Sequence of chain 18.A:
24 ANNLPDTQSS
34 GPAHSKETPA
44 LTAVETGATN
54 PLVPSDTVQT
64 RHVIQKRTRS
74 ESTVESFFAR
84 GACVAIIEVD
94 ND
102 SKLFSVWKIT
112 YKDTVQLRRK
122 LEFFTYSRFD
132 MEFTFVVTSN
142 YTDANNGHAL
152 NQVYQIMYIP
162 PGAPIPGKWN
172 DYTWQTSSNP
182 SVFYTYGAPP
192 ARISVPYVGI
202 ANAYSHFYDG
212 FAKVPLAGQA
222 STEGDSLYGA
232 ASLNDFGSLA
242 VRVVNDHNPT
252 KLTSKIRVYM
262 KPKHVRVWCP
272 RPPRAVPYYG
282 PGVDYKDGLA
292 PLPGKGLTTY

Binding-site contacts:
Ligand atom C1 contacts residue TYR205 of chain 18.A at 3.8 Å (hydrophobic).
Ligand atom C21 contacts residue HIS207 of chain 18.A at 3.6 Å.
Ligand atom C13 contacts residue MET132 of chain 18.A at 3.4 Å (hydrophobic).
Ligand atom C8 contacts residue MET132 of chain 18.A at 3.4 Å (hydrophobic).
Ligand atom CL2 contacts residue ALA24 of chain 18.C at 3.5 Å.
Ligand atom CL3 contacts residue LEU240 of chain 18.A at 3.8 Å.
Ligand atom C7 contacts residue PHE237 of chain 18.A at 3.5 Å (hydrophobic).
Ligand atom C21 contacts residue SER128 of chain 18.A at 3.8 Å.
Ligand atom C10 contacts residue TYR159 of chain 18.A at 3.5 Å (hydrophobic).
Ligand atom CL3 contacts residue PHE134 of chain 18.A at 3.8 Å.
Ligand atom O1 contacts residue PHE237 of chain 18.A at 3.8 Å.
Ligand atom O1 contacts residue ILE110 of chain 18.A at 3.7 Å.
Ligand atom C2 contacts residue PHE237 of chain 18.A at 3.6 Å (hydrophobic).
Ligand atom CL2 contacts residue ILE25 of chain 18.C at 3.4 Å.
Ligand atom C17 contacts residue TYR159 of chain 18.A at 3.7 Å (hydrophobic).
Ligand atom O3 contacts residue PHE130 of chain 18.A at 3.6 Å.
Ligand atom O2 contacts residue VAL196 of chain 18.A at 3.4 Å.
Ligand atom C20 contacts residue LEU240 of chain 18.A at 3.8 Å (hydrophobic).
Ligand atom C9 contacts residue VAL199 of chain 18.A at 3.6 Å (hydrophobic).
Ligand atom C7 contacts residue MET132 of chain 18.A at 3.3 Å (hydrophobic).
Ligand atom C6 contacts residue TYR112 of chain 18.A at 3.7 Å (hydrophobic).
Ligand atom C20 contacts residue ILE194 of chain 18.A at 3.8 Å (hydrophobic).
Ligand atom C4 contacts residue MET132 of chain 18.A at 3.8 Å (hydrophobic).
Ligand atom C9 contacts residue PHE237 of chain 18.A at 3.7 Å (hydrophobic).
Ligand atom O3 contacts residue TYR112 of chain 18.A at 3.6 Å.
Ligand atom O1 contacts residue MET132 of chain 18.A at 3.7 Å.
Ligand atom C16 contacts residue TYR159 of chain 18.A at 3.8 Å (hydrophobic).
Ligand atom C12 contacts residue PHE134 of chain 18.A at 3.8 Å (hydrophobic).
Ligand atom C3 contacts residue MET132 of chain 18.A at 3.7 Å (hydrophobic).
Ligand atom C11 contacts residue ILE110 of chain 18.A at 3.8 Å (hydrophobic).
Ligand atom C13 contacts residue PHE134 of chain 18.A at 3.7 Å (hydrophobic).
Ligand atom C17 contacts residue ALA24 of chain 18.C at 3.7 Å (hydrophobic).
Ligand atom C21 contacts residue TYR205 of chain 18.A at 3.8 Å (hydrophobic).
Ligand atom CL2 contacts residue TYR159 of chain 18.A at 3.6 Å.
Ligand atom C16 contacts residue ALA24 of chain 18.C at 3.8 Å (hydrophobic).
Ligand atom C13 contacts residue ILE110 of chain 18.A at 3.7 Å (hydrophobic).
Ligand atom C14 contacts residue TYR159 of chain 18.A at 3.5 Å (hydrophobic).
Ligand atom C19 contacts residue LEU240 of chain 18.A at 3.8 Å (hydrophobic).
Ligand atom C12 contacts residue ILE110 of chain 18.A at 3.8 Å (hydrophobic).
Ligand atom C5 contacts residue TYR112 of chain 18.A at 3.5 Å (hydrophobic).

The small molecule below binds the protein below.
Small molecule (SMILES): COc1ccc(OCc2ccc(COc3c(Cl)cccc3Cl)cc2)c(Cl)c1

Sequence of chain 18.C:
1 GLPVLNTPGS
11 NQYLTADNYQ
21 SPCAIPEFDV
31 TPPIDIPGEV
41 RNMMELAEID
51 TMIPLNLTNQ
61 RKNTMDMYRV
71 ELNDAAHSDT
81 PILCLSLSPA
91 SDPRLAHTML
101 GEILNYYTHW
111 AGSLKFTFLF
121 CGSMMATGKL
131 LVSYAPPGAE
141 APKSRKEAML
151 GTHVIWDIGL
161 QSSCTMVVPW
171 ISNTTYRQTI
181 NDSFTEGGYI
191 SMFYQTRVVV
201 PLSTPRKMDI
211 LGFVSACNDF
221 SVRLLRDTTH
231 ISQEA